Sequence of chain 1.A:
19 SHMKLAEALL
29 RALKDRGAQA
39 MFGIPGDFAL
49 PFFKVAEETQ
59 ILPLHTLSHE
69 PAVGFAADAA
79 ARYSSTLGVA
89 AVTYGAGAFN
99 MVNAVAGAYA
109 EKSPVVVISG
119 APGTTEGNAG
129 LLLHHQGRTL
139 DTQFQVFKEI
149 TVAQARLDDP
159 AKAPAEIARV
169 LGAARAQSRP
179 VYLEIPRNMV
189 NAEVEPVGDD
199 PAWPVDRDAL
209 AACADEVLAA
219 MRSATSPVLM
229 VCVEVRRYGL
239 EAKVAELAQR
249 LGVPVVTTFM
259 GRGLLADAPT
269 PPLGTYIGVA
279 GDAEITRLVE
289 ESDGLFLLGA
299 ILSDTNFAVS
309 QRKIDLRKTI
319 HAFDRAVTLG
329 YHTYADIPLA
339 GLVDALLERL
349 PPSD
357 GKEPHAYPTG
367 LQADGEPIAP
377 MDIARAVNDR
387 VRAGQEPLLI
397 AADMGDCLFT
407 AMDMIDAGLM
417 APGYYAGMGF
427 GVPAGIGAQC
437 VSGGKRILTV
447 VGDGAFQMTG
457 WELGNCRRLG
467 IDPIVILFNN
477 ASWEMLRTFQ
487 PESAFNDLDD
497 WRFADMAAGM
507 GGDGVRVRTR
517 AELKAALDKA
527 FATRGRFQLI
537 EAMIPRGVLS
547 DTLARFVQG

Sequence of chain 1.B:
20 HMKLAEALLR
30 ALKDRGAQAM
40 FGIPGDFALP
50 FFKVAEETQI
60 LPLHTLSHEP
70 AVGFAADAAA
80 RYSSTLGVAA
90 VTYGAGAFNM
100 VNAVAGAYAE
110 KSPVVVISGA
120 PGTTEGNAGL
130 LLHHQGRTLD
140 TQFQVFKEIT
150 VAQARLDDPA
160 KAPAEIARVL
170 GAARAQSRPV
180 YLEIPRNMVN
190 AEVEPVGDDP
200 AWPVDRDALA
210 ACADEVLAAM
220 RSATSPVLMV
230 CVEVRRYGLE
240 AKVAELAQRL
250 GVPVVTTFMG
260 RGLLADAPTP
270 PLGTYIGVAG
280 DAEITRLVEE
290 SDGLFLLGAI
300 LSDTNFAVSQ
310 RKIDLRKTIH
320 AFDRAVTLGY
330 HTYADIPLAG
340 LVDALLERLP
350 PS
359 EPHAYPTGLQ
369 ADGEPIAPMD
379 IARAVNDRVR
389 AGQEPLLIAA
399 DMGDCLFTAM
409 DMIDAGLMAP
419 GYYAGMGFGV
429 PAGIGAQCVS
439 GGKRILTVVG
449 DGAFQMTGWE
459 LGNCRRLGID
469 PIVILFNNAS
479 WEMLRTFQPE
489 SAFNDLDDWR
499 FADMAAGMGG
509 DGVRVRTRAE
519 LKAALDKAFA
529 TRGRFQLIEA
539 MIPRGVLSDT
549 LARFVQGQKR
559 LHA

Binding-site contacts:
Ligand atom C2 contacts residue PHE485 of chain 1.A at 3.7 Å (hydrophobic).
Ligand atom O3 contacts residue TPW1 of chain 1.D at 3.4 Å (h-bond).
Ligand atom C6 contacts residue PHE552 of chain 1.A at 3.8 Å (hydrophobic).
Ligand atom O3 contacts residue HIS132 of chain 1.B at 3.8 Å.
Ligand atom C6 contacts residue THR303 of chain 1.A at 3.5 Å.
Ligand atom C9 contacts residue MET481 of chain 1.A at 3.5 Å (hydrophobic).
Ligand atom C10 contacts residue TPW1 of chain 1.D at 3.6 Å.
Ligand atom C11 contacts residue ASP45 of chain 1.B at 3.4 Å.
Ligand atom C8 contacts residue HIS132 of chain 1.B at 3.8 Å.
Ligand atom C5 contacts residue HIS132 of chain 1.B at 3.5 Å.
Ligand atom C7 contacts residue MET481 of chain 1.A at 3.8 Å (hydrophobic).
Ligand atom C8 contacts residue MET481 of chain 1.A at 4.0 Å (hydrophobic).
Ligand atom C5 contacts residue PHE552 of chain 1.A at 4.0 Å (hydrophobic).
Ligand atom C3 contacts residue HIS132 of chain 1.B at 3.6 Å.
Ligand atom C7 contacts residue PHE552 of chain 1.A at 4.0 Å (hydrophobic).
Ligand atom C11 contacts residue TPW1 of chain 1.D at 3.4 Å.
Ligand atom C3 contacts residue ASP45 of chain 1.B at 3.8 Å.
Ligand atom O3 contacts residue HIS133 of chain 1.B at 3.1 Å (h-bond).
Ligand atom C1 contacts residue PHE552 of chain 1.A at 3.7 Å (hydrophobic).
Ligand atom O2 contacts residue TPW1 of chain 1.D at 3.5 Å.
Ligand atom C6 contacts residue HIS132 of chain 1.B at 3.8 Å.
Ligand atom C2 contacts residue HIS132 of chain 1.B at 3.9 Å.
Ligand atom O1 contacts residue HIS133 of chain 1.B at 2.7 Å (h-bond).
Ligand atom C10 contacts residue HIS132 of chain 1.B at 3.9 Å.
Ligand atom C5 contacts residue ASP302 of chain 1.A at 3.6 Å.
Ligand atom C4 contacts residue ASP302 of chain 1.A at 3.8 Å.
Ligand atom O3 contacts residue ALA422 of chain 1.A at 3.5 Å.
Ligand atom C8 contacts residue ALA422 of chain 1.A at 4.0 Å (hydrophobic).
Ligand atom C5 contacts residue THR303 of chain 1.A at 3.9 Å.
Ligand atom O1 contacts residue ASP45 of chain 1.B at 3.4 Å (salt-bridge).
Ligand atom O1 contacts residue GLY44 of chain 1.B at 3.7 Å.
Ligand atom C2 contacts residue PHE552 of chain 1.A at 4.0 Å (hydrophobic).
Ligand atom O2 contacts residue ASP45 of chain 1.B at 2.7 Å (salt-bridge).
Ligand atom C4 contacts residue HIS132 of chain 1.B at 3.5 Å.
Ligand atom O1 contacts residue TPW1 of chain 1.D at 3.4 Å.
Ligand atom C11 contacts residue HIS133 of chain 1.B at 3.6 Å.
Ligand atom C10 contacts residue HIS133 of chain 1.B at 3.7 Å.
Ligand atom O2 contacts residue LEU482 of chain 1.A at 3.5 Å.
Ligand atom O2 contacts residue GLY44 of chain 1.B at 3.7 Å.
Ligand atom C1 contacts residue HIS132 of chain 1.B at 4.1 Å.

This protein binds this small molecule.
Small molecule (SMILES): O=C(O)C(=O)CCCc1ccccc1